Sequence of chain 1.A:
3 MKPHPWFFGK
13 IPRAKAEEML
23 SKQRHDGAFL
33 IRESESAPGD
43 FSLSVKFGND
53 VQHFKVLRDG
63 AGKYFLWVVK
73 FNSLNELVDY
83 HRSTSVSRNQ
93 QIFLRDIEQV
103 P

Binding-site contacts:
Ligand atom NAD contacts residue LYS57 of chain 1.A at 3.9 Å.
Ligand atom OAM contacts residue SER36 of chain 1.A at 3.7 Å.
Ligand atom OAK contacts residue ARG34 of chain 1.A at 3.3 Å (salt-bridge).
Ligand atom O contacts residue LYS57 of chain 1.A at 3.7 Å.
Ligand atom OAL contacts residue ARG34 of chain 1.A at 2.8 Å (salt-bridge).
Ligand atom OAH contacts residue ARG15 of chain 1.A at 3.0 Å (salt-bridge).
Ligand atom OAM contacts residue SER38 of chain 1.A at 2.7 Å (h-bond).
Ligand atom CAS contacts residue HIS55 of chain 1.A at 3.8 Å.
Ligand atom PBL contacts residue SER38 of chain 1.A at 3.4 Å.
Ligand atom CBK contacts residue HIS55 of chain 1.A at 3.8 Å.
Ligand atom CBH contacts residue ARG15 of chain 1.A at 3.7 Å.
Ligand atom PBL contacts residue SER44 of chain 1.A at 3.9 Å.
Ligand atom CAO contacts residue LYS57 of chain 1.A at 3.9 Å.
Ligand atom ND2 contacts residue LYS57 of chain 1.A at 2.8 Å (salt-bridge).
Ligand atom CAR contacts residue HIS55 of chain 1.A at 3.5 Å.
Ligand atom CG contacts residue LYS57 of chain 1.A at 3.7 Å.
Ligand atom CAV contacts residue LYS57 of chain 1.A at 3.9 Å.
Ligand atom PBL contacts residue SER36 of chain 1.A at 3.7 Å.
Ligand atom OAJ contacts residue TRP69 of chain 1.A at 3.5 Å.
Ligand atom CAS contacts residue PHE56 of chain 1.A at 3.4 Å (hydrophobic).
Ligand atom OAL contacts residue ARG15 of chain 1.A at 2.7 Å (salt-bridge).
Ligand atom PBL contacts residue ARG15 of chain 1.A at 3.9 Å.
Ligand atom CBE contacts residue HIS55 of chain 1.A at 3.5 Å.
Ligand atom OAK contacts residue SER38 of chain 1.A at 3.8 Å.
Ligand atom CB contacts residue TRP69 of chain 1.A at 3.6 Å (hydrophobic).
Ligand atom NAX contacts residue HIS55 of chain 1.A at 2.8 Å (h-bond).
Ligand atom PBL contacts residue ARG34 of chain 1.A at 3.8 Å.
Ligand atom CAR contacts residue GLN54 of chain 1.A at 3.7 Å.
Ligand atom CG contacts residue LEU68 of chain 1.A at 3.6 Å (hydrophobic).
Ligand atom ND2 contacts residue LEU68 of chain 1.A at 2.8 Å (h-bond).
Ligand atom OD1 contacts residue PHE56 of chain 1.A at 3.5 Å.
Ligand atom CBI contacts residue HIS55 of chain 1.A at 3.2 Å.
Ligand atom OD1 contacts residue LYS57 of chain 1.A at 3.0 Å (salt-bridge).
Ligand atom CB contacts residue LEU68 of chain 1.A at 3.5 Å (hydrophobic).
Ligand atom OAZ contacts residue SER38 of chain 1.A at 3.2 Å (h-bond).
Ligand atom OAK contacts residue SER44 of chain 1.A at 2.6 Å (h-bond).
Ligand atom CA contacts residue TRP69 of chain 1.A at 3.5 Å (hydrophobic).
Ligand atom CAQ contacts residue ARG15 of chain 1.A at 3.4 Å.
Ligand atom CAV contacts residue HIS55 of chain 1.A at 3.7 Å.
Ligand atom OAK contacts residue SER36 of chain 1.A at 2.8 Å (h-bond).

The protein below binds the small molecule below.
Small molecule (SMILES): CNC(=O)C[C@@H](Cc1ccc(OP(=O)(O)O)cc1)C(=O)N[C@@H](CCC(N)=O)C(=O)N[C@@H](CC(N)=O)C(N)=O